Binding-site contacts:
Ligand atom C4 contacts residue MET308 of chain 1.A at 3.8 Å (hydrophobic).
Ligand atom P1 contacts residue ALA219 of chain 1.A at 3.9 Å.
Ligand atom O4 contacts residue SER218 of chain 1.A at 1.9 Å (h-bond).
Ligand atom P1 contacts residue HIS471 of chain 1.A at 3.6 Å.
Ligand atom C1 contacts residue TRP251 of chain 1.A at 3.9 Å (hydrophobic).
Ligand atom O4 contacts residue ALA219 of chain 1.A at 2.9 Å (h-bond).
Ligand atom C3 contacts residue SER218 of chain 1.A at 4.4 Å.
Ligand atom C1 contacts residue ALA219 of chain 1.A at 4.3 Å (hydrophobic).
Ligand atom O3 contacts residue SER218 of chain 1.A at 2.6 Å (h-bond).
Ligand atom C2 contacts residue SER218 of chain 1.A at 3.5 Å.
Ligand atom O4 contacts residue GLY135 of chain 1.A at 3.9 Å.
Ligand atom C4 contacts residue PHE309 of chain 1.A at 4.3 Å (hydrophobic).
Ligand atom P1 contacts residue SER218 of chain 1.A at 1.5 Å.
Ligand atom O1 contacts residue GLY137 of chain 1.A at 3.9 Å.
Ligand atom C4 contacts residue SER218 of chain 1.A at 4.3 Å.
Ligand atom C3 contacts residue HIS471 of chain 1.A at 3.7 Å.
Ligand atom C2 contacts residue GLY136 of chain 1.A at 4.1 Å.
Ligand atom C2 contacts residue HIS471 of chain 1.A at 3.8 Å.
Ligand atom C1 contacts residue GLY137 of chain 1.A at 4.2 Å.
Ligand atom C3 contacts residue PHE354 of chain 1.A at 3.5 Å (hydrophobic).
Ligand atom P1 contacts residue GLY137 of chain 1.A at 3.8 Å.
Ligand atom C2 contacts residue TYR457 of chain 1.A at 3.6 Å (hydrophobic).
Ligand atom O1 contacts residue SER218 of chain 1.A at 2.9 Å (h-bond).
Ligand atom P1 contacts residue GLY136 of chain 1.A at 4.0 Å.
Ligand atom C3 contacts residue THR472 of chain 1.A at 3.4 Å.
Ligand atom O3 contacts residue HIS471 of chain 1.A at 4.4 Å.
Ligand atom O4 contacts residue GLY136 of chain 1.A at 2.9 Å (h-bond).
Ligand atom O4 contacts residue GLY137 of chain 1.A at 2.8 Å (h-bond).
Ligand atom O3 contacts residue GLY137 of chain 1.A at 4.0 Å.
Ligand atom C4 contacts residue TRP251 of chain 1.A at 3.6 Å (hydrophobic).
Ligand atom C2 contacts residue THR472 of chain 1.A at 3.9 Å.
Ligand atom C3 contacts residue TYR457 of chain 1.A at 3.6 Å (hydrophobic).
Ligand atom C1 contacts residue SER218 of chain 1.A at 3.0 Å.
Ligand atom O1 contacts residue GLY136 of chain 1.A at 3.8 Å.
Ligand atom O1 contacts residue HIS471 of chain 1.A at 4.1 Å.

A small-molecule ligand and the protein it binds are described below.
Small molecule (SMILES): CCOP(=O)(O)OCC

Sequence of chain 1.A:
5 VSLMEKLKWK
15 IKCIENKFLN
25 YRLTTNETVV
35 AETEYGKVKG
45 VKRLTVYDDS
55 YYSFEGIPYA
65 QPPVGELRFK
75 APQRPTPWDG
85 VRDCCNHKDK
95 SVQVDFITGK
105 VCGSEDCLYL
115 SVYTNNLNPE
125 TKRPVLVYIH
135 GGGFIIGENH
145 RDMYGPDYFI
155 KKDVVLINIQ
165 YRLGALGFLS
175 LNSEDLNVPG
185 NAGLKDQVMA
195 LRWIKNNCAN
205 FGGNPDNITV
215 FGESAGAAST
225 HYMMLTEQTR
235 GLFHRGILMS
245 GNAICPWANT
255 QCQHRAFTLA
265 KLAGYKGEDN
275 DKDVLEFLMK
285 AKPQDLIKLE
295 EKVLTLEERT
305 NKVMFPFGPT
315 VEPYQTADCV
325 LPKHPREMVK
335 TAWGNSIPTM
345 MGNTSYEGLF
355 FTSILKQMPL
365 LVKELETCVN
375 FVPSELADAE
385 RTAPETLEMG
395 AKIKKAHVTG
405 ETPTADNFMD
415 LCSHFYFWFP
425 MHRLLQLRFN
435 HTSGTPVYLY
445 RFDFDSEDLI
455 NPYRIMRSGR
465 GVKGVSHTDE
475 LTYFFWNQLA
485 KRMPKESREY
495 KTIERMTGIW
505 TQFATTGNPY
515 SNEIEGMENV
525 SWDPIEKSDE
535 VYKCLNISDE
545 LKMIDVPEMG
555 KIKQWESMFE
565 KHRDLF